Sequence of chain 1.A:
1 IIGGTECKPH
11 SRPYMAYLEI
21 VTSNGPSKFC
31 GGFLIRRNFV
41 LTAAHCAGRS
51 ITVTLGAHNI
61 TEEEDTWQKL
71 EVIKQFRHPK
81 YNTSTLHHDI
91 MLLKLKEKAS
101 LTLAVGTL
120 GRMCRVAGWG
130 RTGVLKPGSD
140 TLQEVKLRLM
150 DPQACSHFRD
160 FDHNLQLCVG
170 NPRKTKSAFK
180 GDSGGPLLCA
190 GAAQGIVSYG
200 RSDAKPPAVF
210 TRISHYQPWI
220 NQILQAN

A protein and the small-molecule ligand that binds it are described below.
Small molecule (SMILES): CCC[C@@H](CC(=O)O)n1c(=O)n(Cc2cc(Br)cc3c2CC(=O)N3)c2ccccc21

Binding-site contacts:
Ligand atom C19 contacts residue GLY199 of chain 1.A at 3.3 Å.
Ligand atom C13 contacts residue SER182 of chain 1.A at 3.2 Å.
Ligand atom N12 contacts residue HIS45 of chain 1.A at 3.5 Å (h-bond).
Ligand atom C13 contacts residue SER197 of chain 1.A at 3.4 Å.
Ligand atom BR1 contacts residue LYS179 of chain 1.A at 3.6 Å.
Ligand atom O11 contacts residue LYS179 of chain 1.A at 3.2 Å.
Ligand atom C27 contacts residue HIS45 of chain 1.A at 3.7 Å.
Ligand atom C10 contacts residue SER182 of chain 1.A at 3.4 Å.
Ligand atom O8 contacts residue LYS179 of chain 1.A at 3.4 Å (salt-bridge).
Ligand atom C2 contacts residue HIS45 of chain 1.A at 3.9 Å.
Ligand atom C28 contacts residue HIS45 of chain 1.A at 3.8 Å.
Ligand atom BR1 contacts residue SER201 of chain 1.A at 3.9 Å.
Ligand atom O11 contacts residue SER182 of chain 1.A at 3.4 Å (h-bond).
Ligand atom C25 contacts residue HIS45 of chain 1.A at 3.2 Å.
Ligand atom C18 contacts residue ARG200 of chain 1.A at 3.7 Å.
Ligand atom O11 contacts residue GLY180 of chain 1.A at 3.1 Å (h-bond).
Ligand atom C26 contacts residue HIS45 of chain 1.A at 3.4 Å.
Ligand atom C18 contacts residue GLY199 of chain 1.A at 3.6 Å.
Ligand atom C15 contacts residue LYS179 of chain 1.A at 3.8 Å.
Ligand atom N12 contacts residue SER182 of chain 1.A at 3.3 Å (h-bond).
Ligand atom C24 contacts residue GLY199 of chain 1.A at 3.9 Å.
Ligand atom C1 contacts residue CYS30 of chain 1.A at 3.6 Å (hydrophobic).
Ligand atom N20 contacts residue GLY199 of chain 1.A at 3.4 Å (h-bond).
Ligand atom C30 contacts residue HIS45 of chain 1.A at 3.5 Å.
Ligand atom C24 contacts residue PHE178 of chain 1.A at 3.8 Å (hydrophobic).
Ligand atom O22 contacts residue ALA177 of chain 1.A at 3.2 Å (h-bond).
Ligand atom N20 contacts residue ALA177 of chain 1.A at 3.4 Å (h-bond).
Ligand atom C21 contacts residue ALA177 of chain 1.A at 3.4 Å (hydrophobic).
Ligand atom O22 contacts residue ALA207 of chain 1.A at 3.4 Å.
Ligand atom C19 contacts residue TYR198 of chain 1.A at 3.8 Å (hydrophobic).
Ligand atom C29 contacts residue HIS45 of chain 1.A at 3.6 Å.
Ligand atom C18 contacts residue PHE178 of chain 1.A at 3.7 Å (hydrophobic).
Ligand atom C23 contacts residue VAL196 of chain 1.A at 3.6 Å (hydrophobic).
Ligand atom C21 contacts residue TYR198 of chain 1.A at 3.8 Å (hydrophobic).
Ligand atom O7 contacts residue LYS179 of chain 1.A at 2.7 Å (salt-bridge).
Ligand atom C23 contacts residue PHE178 of chain 1.A at 3.8 Å (hydrophobic).
Ligand atom N20 contacts residue TYR198 of chain 1.A at 3.7 Å.
Ligand atom C23 contacts residue SER197 of chain 1.A at 3.7 Å.
Ligand atom C26 contacts residue SER197 of chain 1.A at 3.3 Å.
Ligand atom C6 contacts residue LYS179 of chain 1.A at 3.4 Å.